Sequence of chain 2.A:
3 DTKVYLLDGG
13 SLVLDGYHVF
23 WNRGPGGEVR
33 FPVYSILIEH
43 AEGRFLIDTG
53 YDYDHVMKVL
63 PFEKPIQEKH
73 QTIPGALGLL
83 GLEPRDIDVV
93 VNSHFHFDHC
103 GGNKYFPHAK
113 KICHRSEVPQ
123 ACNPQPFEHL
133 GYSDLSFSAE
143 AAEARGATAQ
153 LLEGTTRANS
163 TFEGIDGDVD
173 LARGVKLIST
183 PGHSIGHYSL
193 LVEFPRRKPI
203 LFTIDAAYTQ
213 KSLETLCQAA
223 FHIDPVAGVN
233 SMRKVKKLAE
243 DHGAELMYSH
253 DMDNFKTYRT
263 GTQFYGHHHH

Binding-site contacts:
Ligand atom CAI contacts residue GLU70 of chain 2.A at 4.0 Å.
Ligand atom CAK contacts residue LYS258 of chain 2.A at 4.2 Å.
Ligand atom CAL contacts residue GLN73 of chain 2.A at 3.3 Å.
Ligand atom CAE contacts residue GLN73 of chain 2.A at 3.4 Å.
Ligand atom CAL contacts residue ASP10 of chain 2.A at 3.9 Å.
Ligand atom NAF contacts residue GLY12 of chain 2.A at 4.0 Å.
Ligand atom OAG contacts residue ASP10 of chain 2.A at 3.6 Å (salt-bridge).
Ligand atom OAG contacts residue PHE257 of chain 2.A at 4.3 Å.
Ligand atom OAG contacts residue LYS258 of chain 2.A at 3.3 Å (salt-bridge).
Ligand atom CAA contacts residue ILE68 of chain 2.A at 3.1 Å (hydrophobic).
Ligand atom CAJ contacts residue GLN73 of chain 2.A at 3.0 Å.
Ligand atom CAJ contacts residue GLY12 of chain 2.A at 4.4 Å.
Ligand atom CAI contacts residue SER13 of chain 2.A at 4.3 Å.
Ligand atom NAF contacts residue SER13 of chain 2.A at 3.2 Å (h-bond).
Ligand atom CAE contacts residue ASP10 of chain 2.A at 3.2 Å.
Ligand atom OAB contacts residue MET254 of chain 2.A at 3.0 Å.
Ligand atom CAI contacts residue ILE68 of chain 2.A at 3.9 Å (hydrophobic).
Ligand atom CAI contacts residue GLY12 of chain 2.A at 3.9 Å.
Ligand atom CAD contacts residue SER13 of chain 2.A at 3.8 Å.
Ligand atom OAB contacts residue PHE257 of chain 2.A at 4.0 Å.
Ligand atom CAK contacts residue GLN73 of chain 2.A at 4.3 Å.
Ligand atom NAF contacts residue ILE68 of chain 2.A at 4.1 Å.
Ligand atom CAH contacts residue ASP10 of chain 2.A at 4.3 Å.
Ligand atom CAA contacts residue GLU70 of chain 2.A at 3.2 Å.
Ligand atom OAB contacts residue LYS258 of chain 2.A at 2.5 Å (salt-bridge).
Ligand atom CAA contacts residue SER13 of chain 2.A at 4.5 Å.
Ligand atom CAH contacts residue LYS258 of chain 2.A at 3.1 Å.
Ligand atom OAC contacts residue GLN73 of chain 2.A at 2.5 Å (h-bond).
Ligand atom CAA contacts residue GLY12 of chain 2.A at 4.0 Å.
Ligand atom CAJ contacts residue GLU70 of chain 2.A at 4.0 Å.
Ligand atom OAC contacts residue GLU70 of chain 2.A at 3.1 Å (salt-bridge).
Ligand atom CAE contacts residue LYS258 of chain 2.A at 4.5 Å.
Ligand atom CAA contacts residue GLN69 of chain 2.A at 4.1 Å.
Ligand atom CAH contacts residue PHE257 of chain 2.A at 4.3 Å (hydrophobic).
Ligand atom CAH contacts residue MET254 of chain 2.A at 4.2 Å (hydrophobic).
Ligand atom CAD contacts residue GLY12 of chain 2.A at 4.4 Å.
Ligand atom CAA contacts residue GLN73 of chain 2.A at 3.1 Å.
Ligand atom CAI contacts residue GLN73 of chain 2.A at 3.5 Å.

The small molecule below binds the protein below.
Small molecule (SMILES): Cc1ncc2c(c1O)COC2=O